Sequence of chain 18.C:
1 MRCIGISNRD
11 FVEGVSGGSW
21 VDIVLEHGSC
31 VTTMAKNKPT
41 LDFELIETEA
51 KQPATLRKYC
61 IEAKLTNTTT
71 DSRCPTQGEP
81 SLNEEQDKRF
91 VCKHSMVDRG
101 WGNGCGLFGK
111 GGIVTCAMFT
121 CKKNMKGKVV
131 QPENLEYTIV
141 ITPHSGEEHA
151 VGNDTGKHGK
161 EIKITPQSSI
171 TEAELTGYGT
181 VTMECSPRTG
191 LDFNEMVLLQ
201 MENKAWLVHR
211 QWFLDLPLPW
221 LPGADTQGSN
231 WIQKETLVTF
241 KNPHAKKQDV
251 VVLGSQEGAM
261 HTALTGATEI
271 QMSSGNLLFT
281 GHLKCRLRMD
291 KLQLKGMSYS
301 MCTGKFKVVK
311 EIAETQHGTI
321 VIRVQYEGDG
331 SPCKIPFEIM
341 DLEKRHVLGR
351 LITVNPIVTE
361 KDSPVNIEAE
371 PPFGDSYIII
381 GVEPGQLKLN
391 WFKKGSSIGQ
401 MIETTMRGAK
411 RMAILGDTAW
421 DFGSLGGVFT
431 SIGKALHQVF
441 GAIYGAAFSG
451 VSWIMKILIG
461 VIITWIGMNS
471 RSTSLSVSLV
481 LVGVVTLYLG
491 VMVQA

Sequence of chain 18.E:
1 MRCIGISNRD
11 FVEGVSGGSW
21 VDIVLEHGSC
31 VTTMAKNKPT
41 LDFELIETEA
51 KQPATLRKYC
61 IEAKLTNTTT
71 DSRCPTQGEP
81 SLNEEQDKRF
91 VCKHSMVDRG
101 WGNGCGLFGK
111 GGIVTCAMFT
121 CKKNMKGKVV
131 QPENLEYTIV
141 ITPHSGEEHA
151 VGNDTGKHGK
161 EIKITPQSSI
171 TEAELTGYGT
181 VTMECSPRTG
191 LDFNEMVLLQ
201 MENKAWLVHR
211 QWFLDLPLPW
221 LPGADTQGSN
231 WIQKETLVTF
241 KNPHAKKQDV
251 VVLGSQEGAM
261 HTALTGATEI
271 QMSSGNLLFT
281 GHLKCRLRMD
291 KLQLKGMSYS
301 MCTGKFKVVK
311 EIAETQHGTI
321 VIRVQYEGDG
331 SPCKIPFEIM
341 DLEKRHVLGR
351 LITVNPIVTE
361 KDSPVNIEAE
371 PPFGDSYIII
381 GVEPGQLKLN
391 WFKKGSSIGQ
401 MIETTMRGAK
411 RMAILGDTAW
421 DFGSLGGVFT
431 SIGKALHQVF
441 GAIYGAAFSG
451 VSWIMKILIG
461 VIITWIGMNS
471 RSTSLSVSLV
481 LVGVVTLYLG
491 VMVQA

Binding-site contacts:
Ligand atom C8 contacts residue TRP101 of chain 18.E at 4.4 Å (hydrophobic).
Ligand atom C3 contacts residue HIS149 of chain 18.C at 4.3 Å.
Ligand atom C7 contacts residue GLY102 of chain 18.E at 4.0 Å.
Ligand atom O7 contacts residue GLY102 of chain 18.E at 3.0 Å (h-bond).
Ligand atom O5 contacts residue HIS149 of chain 18.C at 3.8 Å.
Ligand atom O7 contacts residue ASN153 of chain 18.C at 4.0 Å.
Ligand atom C5 contacts residue GLY156 of chain 18.C at 4.0 Å.
Ligand atom C8 contacts residue ALA150 of chain 18.C at 4.5 Å (hydrophobic).
Ligand atom C5 contacts residue HIS158 of chain 18.C at 4.2 Å.
Ligand atom C1 contacts residue THR155 of chain 18.C at 3.7 Å.
Ligand atom O7 contacts residue ASN103 of chain 18.E at 4.5 Å.
Ligand atom C3 contacts residue ASN153 of chain 18.C at 3.9 Å.
Ligand atom O6 contacts residue HIS158 of chain 18.C at 3.4 Å.
Ligand atom C2 contacts residue HIS149 of chain 18.C at 3.6 Å.
Ligand atom O6 contacts residue HIS149 of chain 18.C at 3.6 Å.
Ligand atom C1 contacts residue HIS158 of chain 18.C at 4.1 Å.
Ligand atom O5 contacts residue GLY156 of chain 18.C at 3.9 Å.
Ligand atom C4 contacts residue HIS149 of chain 18.C at 3.7 Å.
Ligand atom C7 contacts residue TRP101 of chain 18.E at 4.3 Å (hydrophobic).
Ligand atom C6 contacts residue HIS149 of chain 18.C at 4.1 Å.
Ligand atom C1 contacts residue HIS149 of chain 18.C at 3.7 Å.
Ligand atom C6 contacts residue HIS158 of chain 18.C at 3.9 Å.
Ligand atom C2 contacts residue ASN153 of chain 18.C at 2.6 Å.
Ligand atom C8 contacts residue ASN153 of chain 18.C at 3.9 Å.
Ligand atom N2 contacts residue ASN153 of chain 18.C at 3.2 Å (h-bond).
Ligand atom O3 contacts residue HIS149 of chain 18.C at 4.2 Å.
Ligand atom O5 contacts residue ASN153 of chain 18.C at 2.2 Å (h-bond).
Ligand atom C1 contacts residue ASN153 of chain 18.C at 1.4 Å.
Ligand atom C8 contacts residue HIS149 of chain 18.C at 3.5 Å.
Ligand atom C5 contacts residue HIS149 of chain 18.C at 3.6 Å.
Ligand atom C4 contacts residue ASN153 of chain 18.C at 4.2 Å.
Ligand atom C7 contacts residue ASN153 of chain 18.C at 3.6 Å.
Ligand atom C6 contacts residue GLY156 of chain 18.C at 3.8 Å.
Ligand atom O5 contacts residue THR155 of chain 18.C at 3.8 Å.
Ligand atom C5 contacts residue ASN153 of chain 18.C at 3.6 Å.
Ligand atom O5 contacts residue HIS158 of chain 18.C at 3.2 Å.
Ligand atom O7 contacts residue TRP101 of chain 18.E at 3.4 Å (h-bond).

The small molecule below binds the protein below.
Small molecule (SMILES): CC(=O)N[C@H]1[C@H](O[C@H]2[C@H](O)[C@@H](NC(C)=O)CO[C@@H]2CO)O[C@H](CO)[C@@H](O)[C@@H]1O